Binding-site contacts:
Ligand atom O5 contacts residue THR89 of chain 37.A at 4.5 Å.
Ligand atom N2 contacts residue ASP67 of chain 37.A at 4.5 Å.
Ligand atom O5 contacts residue PHE119 of chain 37.A at 4.1 Å.
Ligand atom C6 contacts residue PHE119 of chain 37.A at 4.2 Å (hydrophobic).
Ligand atom N2 contacts residue TYR90 of chain 37.A at 4.2 Å.
Ligand atom O7 contacts residue TYR90 of chain 37.A at 3.8 Å.
Ligand atom O7 contacts residue ASP67 of chain 37.A at 2.8 Å (salt-bridge).
Ligand atom C4 contacts residue ASN118 of chain 37.A at 4.2 Å.
Ligand atom O6 contacts residue PHE119 of chain 37.A at 3.0 Å (h-bond).
Ligand atom C7 contacts residue ASP67 of chain 37.A at 3.3 Å.
Ligand atom O5 contacts residue ASN118 of chain 37.A at 2.4 Å (h-bond).
Ligand atom C7 contacts residue TYR90 of chain 37.A at 4.2 Å (hydrophobic).
Ligand atom C8 contacts residue SER66 of chain 37.A at 3.3 Å.
Ligand atom C5 contacts residue THR89 of chain 37.A at 4.5 Å.
Ligand atom C8 contacts residue ASN118 of chain 37.A at 3.6 Å.
Ligand atom C5 contacts residue THR120 of chain 37.A at 4.0 Å.
Ligand atom O6 contacts residue THR89 of chain 37.A at 4.0 Å.
Ligand atom C1 contacts residue THR120 of chain 37.A at 4.4 Å.
Ligand atom O5 contacts residue THR120 of chain 37.A at 3.2 Å (h-bond).
Ligand atom C2 contacts residue ASN118 of chain 37.A at 2.4 Å.
Ligand atom C1 contacts residue THR89 of chain 37.A at 4.2 Å.
Ligand atom C7 contacts residue ASN118 of chain 37.A at 3.4 Å.
Ligand atom C3 contacts residue ASN118 of chain 37.A at 3.8 Å.
Ligand atom O7 contacts residue ASN118 of chain 37.A at 4.3 Å.
Ligand atom C6 contacts residue THR120 of chain 37.A at 3.4 Å.
Ligand atom C5 contacts residue ASN118 of chain 37.A at 3.6 Å.
Ligand atom C1 contacts residue ASN118 of chain 37.A at 1.4 Å.
Ligand atom N2 contacts residue ASN118 of chain 37.A at 2.9 Å (h-bond).
Ligand atom C8 contacts residue ASP67 of chain 37.A at 3.3 Å.
Ligand atom O6 contacts residue THR120 of chain 37.A at 3.1 Å (h-bond).

Sequence of chain 37.A:
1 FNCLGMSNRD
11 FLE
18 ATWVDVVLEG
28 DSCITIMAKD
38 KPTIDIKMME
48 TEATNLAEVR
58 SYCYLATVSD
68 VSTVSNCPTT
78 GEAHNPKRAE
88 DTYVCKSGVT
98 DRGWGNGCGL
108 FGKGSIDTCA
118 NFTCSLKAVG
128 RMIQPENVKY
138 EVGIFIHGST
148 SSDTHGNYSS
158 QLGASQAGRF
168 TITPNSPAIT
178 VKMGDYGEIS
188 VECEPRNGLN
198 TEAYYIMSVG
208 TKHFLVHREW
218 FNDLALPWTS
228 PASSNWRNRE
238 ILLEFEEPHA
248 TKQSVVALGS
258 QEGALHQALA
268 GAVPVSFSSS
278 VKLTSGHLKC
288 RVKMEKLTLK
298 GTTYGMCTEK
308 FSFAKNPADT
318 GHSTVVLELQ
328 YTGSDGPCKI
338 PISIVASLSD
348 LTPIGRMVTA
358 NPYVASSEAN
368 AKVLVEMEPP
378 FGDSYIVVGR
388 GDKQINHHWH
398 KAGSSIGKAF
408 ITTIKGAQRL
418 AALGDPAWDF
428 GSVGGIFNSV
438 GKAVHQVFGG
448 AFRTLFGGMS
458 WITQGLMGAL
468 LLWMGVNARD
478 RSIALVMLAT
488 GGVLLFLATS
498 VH

A protein and the small-molecule ligand that binds it are described below.
Small molecule (SMILES): CC(=O)N[C@@H]1[C@@H](O)[C@H](O)[C@@H](CO)O[C@H]1O